Sequence of chain 1.A:
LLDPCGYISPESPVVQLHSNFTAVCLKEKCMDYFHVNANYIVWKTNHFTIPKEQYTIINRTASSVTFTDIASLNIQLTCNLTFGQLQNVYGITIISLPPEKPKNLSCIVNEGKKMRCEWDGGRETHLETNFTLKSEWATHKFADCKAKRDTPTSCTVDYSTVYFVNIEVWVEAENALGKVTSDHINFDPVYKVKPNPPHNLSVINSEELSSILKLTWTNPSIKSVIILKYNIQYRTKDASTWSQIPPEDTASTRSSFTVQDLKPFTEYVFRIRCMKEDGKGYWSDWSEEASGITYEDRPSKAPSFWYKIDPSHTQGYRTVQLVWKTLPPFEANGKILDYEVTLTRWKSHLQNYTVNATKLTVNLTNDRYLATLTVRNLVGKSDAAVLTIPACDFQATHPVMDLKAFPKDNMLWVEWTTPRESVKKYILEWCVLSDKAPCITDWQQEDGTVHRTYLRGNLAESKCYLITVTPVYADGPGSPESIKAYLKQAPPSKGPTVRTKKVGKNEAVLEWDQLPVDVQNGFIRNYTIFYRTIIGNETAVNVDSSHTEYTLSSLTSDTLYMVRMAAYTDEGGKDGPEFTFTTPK

The protein below binds the small molecule below.
Small molecule (SMILES): CC(=O)N[C@H]1[C@H](O[C@H]2[C@H](O)[C@@H](NC(C)=O)CO[C@@H]2CO)O[C@H](CO)[C@@H](O[C@@H]2O[C@H](CO)[C@@H](O[C@@H]3O[C@H](CO)[C@@H](O)[C@H](O)[C@@H]3O)[C@H](O)[C@@H]2O)[C@@H]1O

Binding-site contacts:
Ligand atom C4 contacts residue ASN134 of chain 1.A at 4.2 Å.
Ligand atom O6 contacts residue ASN134 of chain 1.A at 4.2 Å.
Ligand atom C5 contacts residue ASN134 of chain 1.A at 2.9 Å.
Ligand atom C8 contacts residue ASN134 of chain 1.A at 4.5 Å.
Ligand atom C2 contacts residue ASN134 of chain 1.A at 2.6 Å.
Ligand atom O5 contacts residue ASN134 of chain 1.A at 2.4 Å (h-bond).
Ligand atom C1 contacts residue ASN134 of chain 1.A at 1.4 Å.
Ligand atom O7 contacts residue ASN134 of chain 1.A at 3.0 Å (h-bond).
Ligand atom C7 contacts residue ASN134 of chain 1.A at 3.2 Å.
Ligand atom N2 contacts residue ASN134 of chain 1.A at 3.1 Å (h-bond).
Ligand atom C3 contacts residue ASN134 of chain 1.A at 3.9 Å.
Ligand atom C6 contacts residue ASN134 of chain 1.A at 3.2 Å.